Sequence of chain 1.A:
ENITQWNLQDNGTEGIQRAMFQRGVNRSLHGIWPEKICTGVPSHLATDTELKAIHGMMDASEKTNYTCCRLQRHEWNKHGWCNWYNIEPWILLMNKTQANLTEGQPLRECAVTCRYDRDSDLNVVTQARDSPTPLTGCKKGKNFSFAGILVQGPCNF

This protein binds this small molecule.
Small molecule (SMILES): CC(=O)N[C@@H]1[C@@H](O)[C@H](O)[C@@H](CO)O[C@H]1O

Binding-site contacts:
Ligand atom N2 contacts residue ASN65 of chain 1.A at 2.9 Å (h-bond).
Ligand atom O7 contacts residue ASN65 of chain 1.A at 3.8 Å.
Ligand atom C2 contacts residue ASN65 of chain 1.A at 2.4 Å.
Ligand atom C4 contacts residue ASN65 of chain 1.A at 4.3 Å.
Ligand atom C6 contacts residue ARG23 of chain 1.A at 4.1 Å.
Ligand atom C1 contacts residue ARG23 of chain 1.A at 3.8 Å.
Ligand atom O5 contacts residue ASN65 of chain 1.A at 2.4 Å (h-bond).
Ligand atom C5 contacts residue ARG23 of chain 1.A at 4.1 Å.
Ligand atom C5 contacts residue ASN65 of chain 1.A at 3.7 Å.
Ligand atom C7 contacts residue ASN65 of chain 1.A at 3.6 Å.
Ligand atom C3 contacts residue ASN65 of chain 1.A at 3.8 Å.
Ligand atom C1 contacts residue ASN65 of chain 1.A at 1.4 Å.
Ligand atom O5 contacts residue ARG23 of chain 1.A at 3.4 Å (salt-bridge).